A small-molecule ligand and the protein it binds are described below.
Small molecule (SMILES): NC[C@H](O)c1ccc(O)c(O)c1

Sequence of chain 1.A:
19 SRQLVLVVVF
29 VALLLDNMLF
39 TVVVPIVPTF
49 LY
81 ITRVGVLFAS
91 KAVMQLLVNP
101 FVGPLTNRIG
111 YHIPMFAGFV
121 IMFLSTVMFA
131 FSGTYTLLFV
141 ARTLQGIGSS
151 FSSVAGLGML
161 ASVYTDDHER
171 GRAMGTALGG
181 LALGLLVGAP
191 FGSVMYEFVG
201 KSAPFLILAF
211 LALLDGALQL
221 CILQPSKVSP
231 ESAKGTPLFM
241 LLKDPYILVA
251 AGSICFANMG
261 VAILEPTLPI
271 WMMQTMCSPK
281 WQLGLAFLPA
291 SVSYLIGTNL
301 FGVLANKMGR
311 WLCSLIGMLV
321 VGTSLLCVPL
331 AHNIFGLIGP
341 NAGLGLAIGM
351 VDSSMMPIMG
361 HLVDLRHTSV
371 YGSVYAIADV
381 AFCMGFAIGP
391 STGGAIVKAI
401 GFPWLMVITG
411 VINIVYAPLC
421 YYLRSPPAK

Binding-site contacts:
Ligand atom NAA contacts residue TYR294 of chain 1.A at 3.5 Å (h-bond).
Ligand atom CAG contacts residue VAL261 of chain 1.A at 4.1 Å (hydrophobic).
Ligand atom OAD contacts residue VAL261 of chain 1.A at 3.2 Å.
Ligand atom CAF contacts residue TYR294 of chain 1.A at 4.0 Å (hydrophobic).
Ligand atom CAH contacts residue ASN258 of chain 1.A at 4.3 Å.
Ligand atom CAL contacts residue TYR294 of chain 1.A at 4.2 Å (hydrophobic).
Ligand atom CAE contacts residue VAL261 of chain 1.A at 4.2 Å (hydrophobic).
Ligand atom CAL contacts residue VAL261 of chain 1.A at 4.5 Å (hydrophobic).
Ligand atom CAH contacts residue LEU185 of chain 1.A at 4.0 Å (hydrophobic).
Ligand atom OAB contacts residue SER291 of chain 1.A at 3.0 Å (h-bond).
Ligand atom CAJ contacts residue LEU185 of chain 1.A at 4.0 Å (hydrophobic).
Ligand atom CAI contacts residue VAL261 of chain 1.A at 4.3 Å (hydrophobic).
Ligand atom CAH contacts residue PHE386 of chain 1.A at 4.4 Å (hydrophobic).
Ligand atom CAJ contacts residue GLU265 of chain 1.A at 3.5 Å.
Ligand atom CAI contacts residue SER291 of chain 1.A at 3.7 Å.
Ligand atom NAA contacts residue PHE382 of chain 1.A at 4.2 Å.
Ligand atom CAK contacts residue VAL261 of chain 1.A at 4.0 Å (hydrophobic).
Ligand atom NAA contacts residue ASP352 of chain 1.A at 3.8 Å.
Ligand atom OAD contacts residue ILE348 of chain 1.A at 4.3 Å.
Ligand atom CAG contacts residue LEU185 of chain 1.A at 3.8 Å (hydrophobic).
Ligand atom CAL contacts residue ASN258 of chain 1.A at 4.1 Å.
Ligand atom CAI contacts residue LEU185 of chain 1.A at 4.5 Å (hydrophobic).
Ligand atom OAD contacts residue ASN258 of chain 1.A at 3.1 Å (h-bond).
Ligand atom OAB contacts residue PHE287 of chain 1.A at 4.0 Å.
Ligand atom OAC contacts residue GLU265 of chain 1.A at 2.6 Å (salt-bridge).
Ligand atom OAC contacts residue LEU185 of chain 1.A at 4.3 Å.
Ligand atom CAK contacts residue LEU185 of chain 1.A at 4.2 Å (hydrophobic).
Ligand atom NAA contacts residue ASN258 of chain 1.A at 3.8 Å.
Ligand atom CAJ contacts residue VAL261 of chain 1.A at 4.2 Å (hydrophobic).
Ligand atom CAG contacts residue GLU265 of chain 1.A at 3.8 Å.
Ligand atom CAE contacts residue SER291 of chain 1.A at 4.0 Å.
Ligand atom CAF contacts residue VAL261 of chain 1.A at 4.1 Å (hydrophobic).
Ligand atom OAD contacts residue PHE386 of chain 1.A at 4.4 Å.